This small molecule binds to this protein.
Small molecule (SMILES): COc1cc(-c2cn[nH]c2)ccc1C(=O)Nc1ccc2c(c1)CC[NH2+]CC2

Sequence of chain 1.C:
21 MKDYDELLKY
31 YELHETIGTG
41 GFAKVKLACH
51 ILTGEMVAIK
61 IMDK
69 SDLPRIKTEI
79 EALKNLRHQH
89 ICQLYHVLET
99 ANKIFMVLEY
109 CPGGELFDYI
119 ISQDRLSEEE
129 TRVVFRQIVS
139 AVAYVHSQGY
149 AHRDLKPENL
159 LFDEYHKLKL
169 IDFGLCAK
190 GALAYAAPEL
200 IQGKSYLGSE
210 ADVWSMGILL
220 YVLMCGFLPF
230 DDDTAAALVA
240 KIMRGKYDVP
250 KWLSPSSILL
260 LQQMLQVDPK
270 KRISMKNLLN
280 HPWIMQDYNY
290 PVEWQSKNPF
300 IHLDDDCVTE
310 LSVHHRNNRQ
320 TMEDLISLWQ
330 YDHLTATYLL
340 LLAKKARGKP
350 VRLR

Binding-site contacts:
Ligand atom C7 contacts residue ALA58 of chain 1.B at 3.7 Å (hydrophobic).
Ligand atom C6 contacts residue CYS109 of chain 1.B at 3.1 Å (hydrophobic).
Ligand atom C9 contacts residue ALA58 of chain 1.B at 4.0 Å (hydrophobic).
Ligand atom C27 contacts residue LEU47 of chain 1.B at 3.8 Å (hydrophobic).
Ligand atom C17 contacts residue GLU77 of chain 1.B at 3.2 Å.
Ligand atom O10 contacts residue CYS109 of chain 1.B at 4.0 Å.
Ligand atom C5 contacts residue LEU47 of chain 1.B at 4.0 Å (hydrophobic).
Ligand atom C27 contacts residue PRO110 of chain 1.B at 3.4 Å (hydrophobic).
Ligand atom C4 contacts residue CYS109 of chain 1.B at 3.9 Å (hydrophobic).
Ligand atom C23 contacts residue ILE37 of chain 1.B at 3.9 Å (hydrophobic).
Ligand atom C14 contacts residue LEU106 of chain 1.B at 3.6 Å (hydrophobic).
Ligand atom C5 contacts residue CYS109 of chain 1.B at 3.3 Å (hydrophobic).
Ligand atom C16 contacts residue ASP170 of chain 1.B at 3.3 Å.
Ligand atom C23 contacts residue LEU47 of chain 1.B at 4.0 Å (hydrophobic).
Ligand atom C17 contacts residue LYS60 of chain 1.B at 3.4 Å.
Ligand atom C21 contacts residue ILE169 of chain 1.B at 3.6 Å (hydrophobic).
Ligand atom C19 contacts residue THR39 of chain 1.C at 3.6 Å.
Ligand atom C20 contacts residue THR39 of chain 1.C at 3.3 Å.
Ligand atom N18 contacts residue LYS60 of chain 1.B at 3.5 Å.
Ligand atom C20 contacts residue ILE169 of chain 1.B at 3.6 Å (hydrophobic).
Ligand atom C19 contacts residue LYS60 of chain 1.B at 3.6 Å.
Ligand atom C16 contacts residue ILE169 of chain 1.B at 3.6 Å (hydrophobic).
Ligand atom N26 contacts residue PRO110 of chain 1.B at 3.6 Å.
Ligand atom O10 contacts residue ALA58 of chain 1.B at 4.0 Å.
Ligand atom C13 contacts residue LEU106 of chain 1.B at 3.7 Å (hydrophobic).
Ligand atom C6 contacts residue LEU47 of chain 1.B at 3.9 Å (hydrophobic).
Ligand atom C6 contacts residue PRO110 of chain 1.B at 4.0 Å (hydrophobic).
Ligand atom C7 contacts residue CYS109 of chain 1.B at 3.3 Å (hydrophobic).
Ligand atom C27 contacts residue TYR108 of chain 1.B at 3.7 Å (hydrophobic).
Ligand atom C17 contacts residue ASP170 of chain 1.B at 4.0 Å.
Ligand atom O10 contacts residue GLU107 of chain 1.B at 3.1 Å (salt-bridge).
Ligand atom N26 contacts residue LEU47 of chain 1.B at 3.9 Å.
Ligand atom C23 contacts residue PRO110 of chain 1.B at 3.8 Å (hydrophobic).
Ligand atom C15 contacts residue ILE169 of chain 1.B at 3.7 Å (hydrophobic).
Ligand atom C23 contacts residue CYS109 of chain 1.B at 3.8 Å (hydrophobic).
Ligand atom C8 contacts residue ALA58 of chain 1.B at 4.0 Å (hydrophobic).
Ligand atom C13 contacts residue CYS90 of chain 1.B at 4.0 Å (hydrophobic).
Ligand atom C14 contacts residue ILE169 of chain 1.B at 3.6 Å (hydrophobic).
Ligand atom C24 contacts residue ILE37 of chain 1.B at 3.6 Å (hydrophobic).
Ligand atom C16 contacts residue GLU77 of chain 1.B at 3.6 Å.

Sequence of chain 1.B:
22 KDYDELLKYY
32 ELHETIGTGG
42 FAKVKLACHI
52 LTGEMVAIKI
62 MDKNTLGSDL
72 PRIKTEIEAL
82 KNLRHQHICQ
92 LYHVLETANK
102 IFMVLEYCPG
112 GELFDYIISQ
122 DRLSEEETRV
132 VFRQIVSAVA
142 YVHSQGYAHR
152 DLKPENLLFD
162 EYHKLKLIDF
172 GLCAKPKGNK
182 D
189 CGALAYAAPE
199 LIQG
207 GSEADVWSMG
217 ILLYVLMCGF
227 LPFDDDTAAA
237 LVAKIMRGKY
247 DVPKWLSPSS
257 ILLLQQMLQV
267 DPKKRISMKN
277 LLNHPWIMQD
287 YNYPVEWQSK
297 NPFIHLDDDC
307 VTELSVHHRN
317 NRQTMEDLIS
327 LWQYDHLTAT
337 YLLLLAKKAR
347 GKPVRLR